Sequence of chain 1.D:
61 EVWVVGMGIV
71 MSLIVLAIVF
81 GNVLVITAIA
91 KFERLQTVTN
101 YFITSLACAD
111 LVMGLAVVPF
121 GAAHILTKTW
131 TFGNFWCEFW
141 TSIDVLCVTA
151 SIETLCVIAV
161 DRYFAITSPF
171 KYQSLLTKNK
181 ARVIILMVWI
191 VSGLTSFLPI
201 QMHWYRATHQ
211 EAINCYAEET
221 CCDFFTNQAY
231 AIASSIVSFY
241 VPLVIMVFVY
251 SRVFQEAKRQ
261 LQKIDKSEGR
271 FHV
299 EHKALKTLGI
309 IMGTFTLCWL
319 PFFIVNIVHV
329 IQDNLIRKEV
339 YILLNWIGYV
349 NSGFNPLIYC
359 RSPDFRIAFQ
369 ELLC

Binding-site contacts:
Ligand atom CAA contacts residue PHE320 of chain 1.D at 4.1 Å (hydrophobic).
Ligand atom CAG contacts residue PHE320 of chain 1.D at 4.3 Å (hydrophobic).
Ligand atom OAK contacts residue ASN324 of chain 1.D at 4.0 Å.
Ligand atom CAG contacts residue PHE224 of chain 1.D at 3.5 Å (hydrophobic).
Ligand atom CAB contacts residue PHE321 of chain 1.D at 4.1 Å (hydrophobic).
Ligand atom CAO contacts residue ASP144 of chain 1.D at 3.4 Å.
Ligand atom CAB contacts residue VAL148 of chain 1.D at 3.5 Å (hydrophobic).
Ligand atom CAO contacts residue PHE224 of chain 1.D at 4.1 Å (hydrophobic).
Ligand atom OAM contacts residue ASN343 of chain 1.D at 3.2 Å (h-bond).
Ligand atom CAA contacts residue VAL148 of chain 1.D at 3.6 Å (hydrophobic).
Ligand atom CAH contacts residue TYR339 of chain 1.D at 4.0 Å (hydrophobic).
Ligand atom CAH contacts residue PHE224 of chain 1.D at 3.5 Å (hydrophobic).
Ligand atom CAJ contacts residue ASP144 of chain 1.D at 3.5 Å.
Ligand atom CAJ contacts residue PHE320 of chain 1.D at 3.6 Å (hydrophobic).
Ligand atom OAM contacts residue VAL148 of chain 1.D at 4.2 Å.
Ligand atom CAD contacts residue SER234 of chain 1.D at 3.5 Å.
Ligand atom CAG contacts residue TYR339 of chain 1.D at 3.8 Å (hydrophobic).
Ligand atom OAL contacts residue SER234 of chain 1.D at 2.5 Å (h-bond).
Ligand atom CAD contacts residue ASN324 of chain 1.D at 4.4 Å.
Ligand atom OAM contacts residue ASP144 of chain 1.D at 2.7 Å (salt-bridge).
Ligand atom CAC contacts residue PHE321 of chain 1.D at 4.3 Å (hydrophobic).
Ligand atom CAC contacts residue SER234 of chain 1.D at 3.4 Å.
Ligand atom CAD contacts residue VAL145 of chain 1.D at 4.3 Å (hydrophobic).
Ligand atom NAN contacts residue TYR347 of chain 1.D at 4.0 Å.
Ligand atom NAN contacts residue ASN343 of chain 1.D at 3.0 Å (h-bond).
Ligand atom CAF contacts residue PHE320 of chain 1.D at 3.8 Å (hydrophobic).
Ligand atom OAM contacts residue TYR347 of chain 1.D at 3.5 Å (h-bond).
Ligand atom CAI contacts residue ASN343 of chain 1.D at 3.7 Å.
Ligand atom CAC contacts residue VAL145 of chain 1.D at 4.1 Å (hydrophobic).
Ligand atom CAI contacts residue ASP144 of chain 1.D at 3.2 Å.
Ligand atom OAL contacts residue SER238 of chain 1.D at 2.9 Å (h-bond).
Ligand atom CAJ contacts residue ASN343 of chain 1.D at 3.4 Å.
Ligand atom CAC contacts residue SER238 of chain 1.D at 4.0 Å.
Ligand atom CAO contacts residue ASN343 of chain 1.D at 4.1 Å.
Ligand atom OAK contacts residue SER234 of chain 1.D at 2.8 Å (h-bond).
Ligand atom OAL contacts residue PHE321 of chain 1.D at 4.0 Å.
Ligand atom OAL contacts residue VAL145 of chain 1.D at 4.1 Å.
Ligand atom CAE contacts residue VAL145 of chain 1.D at 4.3 Å (hydrophobic).
Ligand atom CAE contacts residue PHE320 of chain 1.D at 4.1 Å (hydrophobic).
Ligand atom NAN contacts residue ASP144 of chain 1.D at 2.8 Å (salt-bridge).

A protein and the small-molecule ligand that binds it are described below.
Small molecule (SMILES): CN[C@@H]1CCc2c(ccc(O)c2O)[C@H]1O